Sequence of chain 1.H:
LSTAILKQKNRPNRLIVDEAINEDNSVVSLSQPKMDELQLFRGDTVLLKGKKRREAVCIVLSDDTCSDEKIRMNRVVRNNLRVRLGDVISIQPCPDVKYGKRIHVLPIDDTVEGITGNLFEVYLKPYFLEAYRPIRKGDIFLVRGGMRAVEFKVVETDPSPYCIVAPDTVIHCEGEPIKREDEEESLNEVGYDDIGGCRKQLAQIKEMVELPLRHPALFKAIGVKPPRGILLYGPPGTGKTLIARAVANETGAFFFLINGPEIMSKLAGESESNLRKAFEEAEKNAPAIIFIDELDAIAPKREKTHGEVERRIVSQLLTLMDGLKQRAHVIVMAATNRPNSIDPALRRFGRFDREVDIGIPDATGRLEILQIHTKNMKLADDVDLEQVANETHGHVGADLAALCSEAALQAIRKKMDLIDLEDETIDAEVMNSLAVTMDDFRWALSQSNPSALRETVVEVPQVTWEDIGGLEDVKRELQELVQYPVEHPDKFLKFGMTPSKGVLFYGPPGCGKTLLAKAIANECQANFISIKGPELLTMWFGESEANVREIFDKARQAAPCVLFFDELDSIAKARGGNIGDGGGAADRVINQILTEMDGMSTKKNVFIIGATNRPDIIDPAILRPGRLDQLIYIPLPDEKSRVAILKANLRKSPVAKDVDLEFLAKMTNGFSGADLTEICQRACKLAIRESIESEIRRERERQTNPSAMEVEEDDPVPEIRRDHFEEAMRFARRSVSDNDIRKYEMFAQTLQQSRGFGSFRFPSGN

A small-molecule ligand and the protein it binds are described below.
Small molecule (SMILES): Nc1ncnc2c1ncn2[C@@H]1O[C@H](COP(=O)(O)OP(=O)(O)OP(O)(O)=S)[C@@H](O)[C@H]1O

Sequence of chain 1.G:
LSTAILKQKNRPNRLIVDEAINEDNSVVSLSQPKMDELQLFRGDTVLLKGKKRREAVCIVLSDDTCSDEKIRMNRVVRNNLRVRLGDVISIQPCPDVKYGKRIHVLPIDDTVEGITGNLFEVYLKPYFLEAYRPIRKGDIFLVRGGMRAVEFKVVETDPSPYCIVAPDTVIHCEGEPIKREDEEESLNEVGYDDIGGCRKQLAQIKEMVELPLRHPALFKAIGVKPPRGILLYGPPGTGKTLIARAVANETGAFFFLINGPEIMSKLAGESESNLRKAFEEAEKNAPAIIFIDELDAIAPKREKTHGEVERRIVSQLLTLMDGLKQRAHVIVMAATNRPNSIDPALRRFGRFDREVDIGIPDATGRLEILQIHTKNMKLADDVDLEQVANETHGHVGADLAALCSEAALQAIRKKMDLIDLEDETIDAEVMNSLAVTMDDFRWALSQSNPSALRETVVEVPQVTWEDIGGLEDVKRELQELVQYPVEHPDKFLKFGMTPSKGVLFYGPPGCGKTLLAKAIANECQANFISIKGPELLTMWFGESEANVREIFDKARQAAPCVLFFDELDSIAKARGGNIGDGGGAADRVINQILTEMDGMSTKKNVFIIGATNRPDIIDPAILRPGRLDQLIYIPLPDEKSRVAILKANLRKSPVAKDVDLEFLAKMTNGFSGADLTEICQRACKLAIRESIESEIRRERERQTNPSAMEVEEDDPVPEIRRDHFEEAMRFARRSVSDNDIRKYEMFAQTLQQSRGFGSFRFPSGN

Binding-site contacts:
Ligand atom O2A contacts residue THR252 of chain 1.H at 3.1 Å (h-bond).
Ligand atom O2G contacts residue MG1 of chain 1.IA at 2.1 Å.
Ligand atom N6 contacts residue GLY207 of chain 1.H at 3.4 Å (h-bond).
Ligand atom O2A contacts residue GLY250 of chain 1.H at 3.3 Å.
Ligand atom O1B contacts residue LYS251 of chain 1.H at 3.5 Å (salt-bridge).
Ligand atom O2B contacts residue GLY248 of chain 1.H at 3.4 Å (h-bond).
Ligand atom C2 contacts residue ASP205 of chain 1.H at 3.2 Å.
Ligand atom O3B contacts residue GLY248 of chain 1.H at 2.6 Å (h-bond).
Ligand atom N7 contacts residue GLY250 of chain 1.H at 3.6 Å.
Ligand atom PB contacts residue GLY248 of chain 1.H at 3.4 Å.
Ligand atom O2A contacts residue LEU253 of chain 1.H at 3.7 Å.
Ligand atom N3 contacts residue LEU253 of chain 1.H at 3.8 Å.
Ligand atom O1B contacts residue MG1 of chain 1.IA at 2.1 Å.
Ligand atom N3 contacts residue HIS384 of chain 1.H at 3.2 Å.
Ligand atom N1 contacts residue ASP205 of chain 1.H at 3.5 Å (salt-bridge).
Ligand atom C8 contacts residue THR249 of chain 1.H at 3.8 Å.
Ligand atom PB contacts residue THR249 of chain 1.H at 3.8 Å.
Ligand atom C8 contacts residue GLY250 of chain 1.H at 3.7 Å.
Ligand atom N1 contacts residue ILE380 of chain 1.H at 3.8 Å.
Ligand atom PB contacts residue MG1 of chain 1.IA at 3.4 Å.
Ligand atom O4' contacts residue ALA409 of chain 1.H at 3.6 Å.
Ligand atom O2B contacts residue LYS251 of chain 1.H at 3.1 Å (salt-bridge).
Ligand atom O3A contacts residue GLY248 of chain 1.H at 3.4 Å.
Ligand atom N1 contacts residue GLY207 of chain 1.H at 3.8 Å.
Ligand atom O2A contacts residue MG1 of chain 1.IA at 3.2 Å.
Ligand atom PA contacts residue MG1 of chain 1.IA at 3.6 Å.
Ligand atom C8 contacts residue GLY248 of chain 1.H at 3.7 Å.
Ligand atom O3B contacts residue PRO247 of chain 1.H at 3.6 Å.
Ligand atom O2' contacts residue HIS384 of chain 1.H at 3.7 Å.
Ligand atom O1A contacts residue MG1 of chain 1.IA at 3.3 Å.
Ligand atom O2B contacts residue GLY250 of chain 1.H at 2.5 Å (h-bond).
Ligand atom O1B contacts residue THR252 of chain 1.H at 3.5 Å (h-bond).
Ligand atom O2B contacts residue THR249 of chain 1.H at 2.7 Å (h-bond).
Ligand atom O3G contacts residue PRO247 of chain 1.H at 3.8 Å.
Ligand atom N7 contacts residue THR249 of chain 1.H at 3.2 Å (h-bond).
Ligand atom PG contacts residue MG1 of chain 1.IA at 3.5 Å.
Ligand atom O2A contacts residue LYS251 of chain 1.H at 3.3 Å (salt-bridge).
Ligand atom PG contacts residue GLY248 of chain 1.H at 3.8 Å.
Ligand atom O3A contacts residue GLY250 of chain 1.H at 3.4 Å (h-bond).
Ligand atom PB contacts residue GLY250 of chain 1.H at 3.5 Å.